Binding-site contacts:
Ligand atom C7 contacts residue LEU152 of chain 1.A at 4.3 Å (hydrophobic).
Ligand atom C7 contacts residue TYR306 of chain 1.A at 4.1 Å (hydrophobic).
Ligand atom C8 contacts residue LEU152 of chain 1.A at 4.0 Å (hydrophobic).
Ligand atom C5 contacts residue PHE18 of chain 1.A at 3.9 Å (hydrophobic).
Ligand atom C3 contacts residue PHE18 of chain 1.A at 4.3 Å (hydrophobic).
Ligand atom C6 contacts residue TYR306 of chain 1.A at 4.4 Å (hydrophobic).
Ligand atom C4 contacts residue VAL15 of chain 1.A at 4.2 Å (hydrophobic).
Ligand atom C8 contacts residue LEU19 of chain 1.A at 4.0 Å (hydrophobic).
Ligand atom C8 contacts residue PHE100 of chain 1.A at 4.0 Å (hydrophobic).
Ligand atom C5 contacts residue TYR306 of chain 1.A at 3.7 Å (hydrophobic).
Ligand atom C3 contacts residue TYR306 of chain 1.A at 4.0 Å (hydrophobic).
Ligand atom C4 contacts residue PHE18 of chain 1.A at 4.3 Å (hydrophobic).
Ligand atom C6 contacts residue PHE18 of chain 1.A at 4.3 Å (hydrophobic).
Ligand atom C6 contacts residue VAL15 of chain 1.A at 4.0 Å (hydrophobic).
Ligand atom C8 contacts residue GLU155 of chain 1.A at 3.9 Å.
Ligand atom C7 contacts residue PHE100 of chain 1.A at 3.6 Å (hydrophobic).
Ligand atom C7 contacts residue PHE18 of chain 1.A at 4.1 Å (hydrophobic).

A protein and the small-molecule ligand that binds it are described below.
Small molecule (SMILES): CCCCCCCC(=O)N(C)C[C@H](O)[C@H](O)[C@H](O)[C@H](O)CO

Sequence of chain 1.A:
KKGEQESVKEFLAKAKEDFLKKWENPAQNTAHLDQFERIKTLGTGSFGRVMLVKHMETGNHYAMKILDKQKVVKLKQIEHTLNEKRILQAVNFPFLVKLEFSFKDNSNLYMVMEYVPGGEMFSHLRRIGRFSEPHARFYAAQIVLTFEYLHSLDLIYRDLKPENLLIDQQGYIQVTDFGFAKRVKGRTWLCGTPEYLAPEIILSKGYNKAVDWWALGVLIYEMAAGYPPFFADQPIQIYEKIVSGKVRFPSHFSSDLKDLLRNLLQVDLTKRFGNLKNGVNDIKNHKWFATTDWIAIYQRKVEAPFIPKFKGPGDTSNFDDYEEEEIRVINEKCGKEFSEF